The small molecule below binds the protein below.
Small molecule (SMILES): COCc1cc(O)cc2c1O[C@@H](c1ccc(O)cc1)[C@H]1CCC[C@@H]21

Sequence of chain 1.B:
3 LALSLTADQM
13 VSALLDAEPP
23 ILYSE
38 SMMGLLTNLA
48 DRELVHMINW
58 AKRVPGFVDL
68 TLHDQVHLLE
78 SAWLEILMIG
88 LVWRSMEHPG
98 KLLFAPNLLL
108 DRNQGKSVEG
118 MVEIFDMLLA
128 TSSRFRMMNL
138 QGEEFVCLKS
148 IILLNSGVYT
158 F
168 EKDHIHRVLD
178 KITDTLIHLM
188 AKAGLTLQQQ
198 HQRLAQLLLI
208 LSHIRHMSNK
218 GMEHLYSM

Binding-site contacts:
Ligand atom C13 contacts residue THR44 of chain 1.B at 4.2 Å.
Ligand atom O25 contacts residue LEU125 of chain 1.B at 4.2 Å.
Ligand atom C12 contacts residue LEU222 of chain 1.B at 3.6 Å (hydrophobic).
Ligand atom C1 contacts residue MET40 of chain 1.B at 4.0 Å (hydrophobic).
Ligand atom C2 contacts residue HIS221 of chain 1.B at 4.1 Å.
Ligand atom C26 contacts residue PHE101 of chain 1.B at 3.7 Å (hydrophobic).
Ligand atom O25 contacts residue ILE121 of chain 1.B at 3.7 Å.
Ligand atom C22 contacts residue PHE101 of chain 1.B at 4.1 Å (hydrophobic).
Ligand atom O21 contacts residue ARG91 of chain 1.B at 2.8 Å (salt-bridge).
Ligand atom O27 contacts residue HIS221 of chain 1.B at 2.6 Å (h-bond).
Ligand atom O27 contacts residue MET40 of chain 1.B at 3.7 Å.
Ligand atom C23 contacts residue ALA47 of chain 1.B at 3.8 Å (hydrophobic).
Ligand atom C16 contacts residue LEU222 of chain 1.B at 3.8 Å (hydrophobic).
Ligand atom C26 contacts residue LEU125 of chain 1.B at 3.6 Å (hydrophobic).
Ligand atom O21 contacts residue LEU84 of chain 1.B at 3.9 Å.
Ligand atom C10 contacts residue ALA47 of chain 1.B at 3.5 Å (hydrophobic).
Ligand atom C1 contacts residue LEU222 of chain 1.B at 4.0 Å (hydrophobic).
Ligand atom C8 contacts residue LEU43 of chain 1.B at 3.7 Å (hydrophobic).
Ligand atom C20 contacts residue GLU50 of chain 1.B at 3.3 Å.
Ligand atom C19 contacts residue LEU84 of chain 1.B at 3.7 Å (hydrophobic).
Ligand atom C6 contacts residue LEU43 of chain 1.B at 4.0 Å (hydrophobic).
Ligand atom C23 contacts residue PHE101 of chain 1.B at 4.1 Å (hydrophobic).
Ligand atom C10 contacts residue LEU84 of chain 1.B at 4.2 Å (hydrophobic).
Ligand atom C11 contacts residue LEU222 of chain 1.B at 3.8 Å (hydrophobic).
Ligand atom C24 contacts residue MET85 of chain 1.B at 3.9 Å (hydrophobic).
Ligand atom C24 contacts residue ILE121 of chain 1.B at 4.0 Å (hydrophobic).
Ligand atom C20 contacts residue LEU84 of chain 1.B at 4.2 Å (hydrophobic).
Ligand atom C12 contacts residue THR44 of chain 1.B at 3.8 Å.
Ligand atom C1 contacts residue HIS221 of chain 1.B at 3.7 Å.
Ligand atom C23 contacts residue LEU43 of chain 1.B at 3.5 Å (hydrophobic).
Ligand atom C22 contacts residue LEU46 of chain 1.B at 4.2 Å (hydrophobic).
Ligand atom O27 contacts residue LEU222 of chain 1.B at 3.8 Å.
Ligand atom C22 contacts residue GLU50 of chain 1.B at 3.1 Å.
Ligand atom O21 contacts residue GLU50 of chain 1.B at 2.8 Å (salt-bridge).
Ligand atom C11 contacts residue TRP80 of chain 1.B at 4.1 Å (hydrophobic).
Ligand atom C11 contacts residue ALA47 of chain 1.B at 4.0 Å (hydrophobic).
Ligand atom C16 contacts residue MET40 of chain 1.B at 3.5 Å (hydrophobic).
Ligand atom C8 contacts residue ALA47 of chain 1.B at 3.7 Å (hydrophobic).
Ligand atom C13 contacts residue LEU43 of chain 1.B at 4.0 Å (hydrophobic).
Ligand atom C20 contacts residue ARG91 of chain 1.B at 4.0 Å.